Sequence of chain 1.M:
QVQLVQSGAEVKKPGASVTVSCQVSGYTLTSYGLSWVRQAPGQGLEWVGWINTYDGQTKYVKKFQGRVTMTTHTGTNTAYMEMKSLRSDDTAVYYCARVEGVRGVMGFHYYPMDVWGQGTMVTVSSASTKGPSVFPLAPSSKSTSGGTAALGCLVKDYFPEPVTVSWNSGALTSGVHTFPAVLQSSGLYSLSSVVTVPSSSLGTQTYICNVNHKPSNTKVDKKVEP

Binding-site contacts:
Ligand atom C8 contacts residue TRP214 of chain 1.A at 4.0 Å (hydrophobic).
Ligand atom N2 contacts residue ASN157 of chain 1.B at 2.9 Å (h-bond).
Ligand atom O4 contacts residue GLN3 of chain 1.M at 4.4 Å.
Ligand atom C1 contacts residue ASN157 of chain 1.B at 1.4 Å.
Ligand atom O6 contacts residue THR159 of chain 1.B at 3.4 Å.
Ligand atom C2 contacts residue ASN157 of chain 1.B at 2.4 Å.
Ligand atom C7 contacts residue TRP214 of chain 1.A at 3.6 Å (hydrophobic).
Ligand atom C7 contacts residue SER219 of chain 1.A at 4.4 Å.
Ligand atom C5 contacts residue TRP214 of chain 1.A at 3.6 Å (hydrophobic).
Ligand atom C8 contacts residue SER219 of chain 1.A at 3.3 Å.
Ligand atom C8 contacts residue SER211 of chain 1.A at 3.0 Å.
Ligand atom N2 contacts residue TRP214 of chain 1.A at 3.2 Å.
Ligand atom N2 contacts residue SER211 of chain 1.A at 3.2 Å (h-bond).
Ligand atom O6 contacts residue TRP214 of chain 1.A at 4.1 Å.
Ligand atom C3 contacts residue SER211 of chain 1.A at 3.8 Å.
Ligand atom C2 contacts residue TRP214 of chain 1.A at 4.4 Å (hydrophobic).
Ligand atom C2 contacts residue SER211 of chain 1.A at 3.8 Å.
Ligand atom O5 contacts residue ASN157 of chain 1.B at 2.4 Å (h-bond).
Ligand atom C6 contacts residue TRP214 of chain 1.A at 3.5 Å (hydrophobic).
Ligand atom O2 contacts residue TRP214 of chain 1.A at 3.0 Å.
Ligand atom C3 contacts residue ASN157 of chain 1.B at 3.8 Å.
Ligand atom O7 contacts residue ASN157 of chain 1.B at 3.7 Å.
Ligand atom C6 contacts residue THR159 of chain 1.B at 3.3 Å.
Ligand atom C5 contacts residue ASN157 of chain 1.B at 3.7 Å.
Ligand atom O4 contacts residue TRP214 of chain 1.A at 3.9 Å.
Ligand atom C6 contacts residue VAL158 of chain 1.B at 4.2 Å (hydrophobic).
Ligand atom C1 contacts residue SER211 of chain 1.A at 3.8 Å.
Ligand atom C7 contacts residue SER211 of chain 1.A at 4.2 Å.
Ligand atom O5 contacts residue TRP214 of chain 1.A at 4.5 Å.
Ligand atom O5 contacts residue VAL158 of chain 1.B at 4.3 Å.
Ligand atom C2 contacts residue TRP214 of chain 1.A at 4.2 Å (hydrophobic).
Ligand atom C7 contacts residue ASN157 of chain 1.B at 3.7 Å.
Ligand atom C4 contacts residue ASN157 of chain 1.B at 4.2 Å.
Ligand atom O7 contacts residue TRP214 of chain 1.A at 4.1 Å.

Sequence of chain 1.A:
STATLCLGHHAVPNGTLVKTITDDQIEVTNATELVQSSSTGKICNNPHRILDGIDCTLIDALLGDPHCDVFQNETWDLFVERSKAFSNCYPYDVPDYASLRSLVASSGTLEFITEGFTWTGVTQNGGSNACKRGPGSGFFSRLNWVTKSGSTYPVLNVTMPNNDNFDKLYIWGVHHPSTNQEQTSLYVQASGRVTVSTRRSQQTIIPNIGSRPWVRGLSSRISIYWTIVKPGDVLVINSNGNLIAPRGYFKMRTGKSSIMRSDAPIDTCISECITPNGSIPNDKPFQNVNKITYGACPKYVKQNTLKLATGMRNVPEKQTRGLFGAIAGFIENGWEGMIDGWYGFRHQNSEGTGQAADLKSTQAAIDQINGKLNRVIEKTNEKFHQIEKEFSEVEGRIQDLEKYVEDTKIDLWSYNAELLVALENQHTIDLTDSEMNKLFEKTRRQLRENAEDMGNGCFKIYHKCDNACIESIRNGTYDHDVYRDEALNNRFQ

Sequence of chain 1.B:
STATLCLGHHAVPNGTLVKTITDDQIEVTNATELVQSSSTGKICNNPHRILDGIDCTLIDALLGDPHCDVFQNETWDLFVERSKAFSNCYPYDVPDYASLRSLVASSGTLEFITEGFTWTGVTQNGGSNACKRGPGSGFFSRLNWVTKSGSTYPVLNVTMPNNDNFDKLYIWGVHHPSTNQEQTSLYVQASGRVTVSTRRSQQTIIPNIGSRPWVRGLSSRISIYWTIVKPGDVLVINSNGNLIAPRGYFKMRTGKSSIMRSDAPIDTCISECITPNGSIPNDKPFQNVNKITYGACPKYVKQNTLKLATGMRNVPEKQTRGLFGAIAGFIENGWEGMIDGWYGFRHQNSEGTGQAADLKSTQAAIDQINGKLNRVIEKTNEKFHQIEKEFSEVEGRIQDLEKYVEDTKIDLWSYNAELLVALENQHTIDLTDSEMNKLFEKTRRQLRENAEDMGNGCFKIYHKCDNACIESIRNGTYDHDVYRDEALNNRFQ

This protein binds this small molecule.
Small molecule (SMILES): CC(=O)N[C@H]1[C@H](O[C@H]2[C@H](O)[C@@H](NC(C)=O)CO[C@@H]2CO)O[C@H](CO)[C@@H](O[C@@H]2O[C@H](CO[C@H]3O[C@H](CO)[C@@H](O)[C@H](O)[C@@H]3O)[C@@H](O)[C@H](O[C@H]3O[C@H](CO)[C@@H](O)[C@H](O)[C@@H]3O[C@H]3O[C@H](CO)[C@@H](O)[C@H](O)[C@@H]3O)[C@@H]2O)[C@@H]1O